Binding-site contacts:
Ligand atom O7 contacts residue ASP525 of chain 1.A at 4.0 Å.
Ligand atom C3 contacts residue SER402 of chain 1.A at 3.8 Å.
Ligand atom O5 contacts residue ASN528 of chain 1.A at 2.3 Å (h-bond).
Ligand atom C3 contacts residue ASN528 of chain 1.A at 3.8 Å.
Ligand atom C5 contacts residue ASN528 of chain 1.A at 4.3 Å.
Ligand atom C5 contacts residue ASN528 of chain 1.A at 3.6 Å.
Ligand atom C8 contacts residue ASN528 of chain 1.A at 3.3 Å.
Ligand atom C6 contacts residue ASN528 of chain 1.A at 4.2 Å.
Ligand atom C7 contacts residue ASN528 of chain 1.A at 3.3 Å.
Ligand atom O7 contacts residue ASN528 of chain 1.A at 4.2 Å.
Ligand atom N2 contacts residue ASN528 of chain 1.A at 2.9 Å (h-bond).
Ligand atom C2 contacts residue SER402 of chain 1.A at 4.3 Å.
Ligand atom O7 contacts residue SER402 of chain 1.A at 4.0 Å.
Ligand atom C4 contacts residue ASN528 of chain 1.A at 4.2 Å.
Ligand atom C7 contacts residue SER402 of chain 1.A at 4.0 Å.
Ligand atom C1 contacts residue ASN528 of chain 1.A at 1.4 Å.
Ligand atom N2 contacts residue SER402 of chain 1.A at 3.5 Å (h-bond).
Ligand atom C2 contacts residue ASN528 of chain 1.A at 2.4 Å.
Ligand atom O7 contacts residue SER527 of chain 1.A at 3.9 Å.
Ligand atom O3 contacts residue SER402 of chain 1.A at 3.0 Å (h-bond).

This protein binds this small molecule.
Small molecule (SMILES): CC(=O)N[C@H]1[C@H](O[C@H]2[C@H](O)[C@@H](NC(C)=O)CO[C@@H]2CO[C@@H]2O[C@@H](C)[C@@H](O)[C@@H](O)[C@@H]2O)O[C@H](CO)[C@@H](O)[C@@H]1O

Sequence of chain 1.A:
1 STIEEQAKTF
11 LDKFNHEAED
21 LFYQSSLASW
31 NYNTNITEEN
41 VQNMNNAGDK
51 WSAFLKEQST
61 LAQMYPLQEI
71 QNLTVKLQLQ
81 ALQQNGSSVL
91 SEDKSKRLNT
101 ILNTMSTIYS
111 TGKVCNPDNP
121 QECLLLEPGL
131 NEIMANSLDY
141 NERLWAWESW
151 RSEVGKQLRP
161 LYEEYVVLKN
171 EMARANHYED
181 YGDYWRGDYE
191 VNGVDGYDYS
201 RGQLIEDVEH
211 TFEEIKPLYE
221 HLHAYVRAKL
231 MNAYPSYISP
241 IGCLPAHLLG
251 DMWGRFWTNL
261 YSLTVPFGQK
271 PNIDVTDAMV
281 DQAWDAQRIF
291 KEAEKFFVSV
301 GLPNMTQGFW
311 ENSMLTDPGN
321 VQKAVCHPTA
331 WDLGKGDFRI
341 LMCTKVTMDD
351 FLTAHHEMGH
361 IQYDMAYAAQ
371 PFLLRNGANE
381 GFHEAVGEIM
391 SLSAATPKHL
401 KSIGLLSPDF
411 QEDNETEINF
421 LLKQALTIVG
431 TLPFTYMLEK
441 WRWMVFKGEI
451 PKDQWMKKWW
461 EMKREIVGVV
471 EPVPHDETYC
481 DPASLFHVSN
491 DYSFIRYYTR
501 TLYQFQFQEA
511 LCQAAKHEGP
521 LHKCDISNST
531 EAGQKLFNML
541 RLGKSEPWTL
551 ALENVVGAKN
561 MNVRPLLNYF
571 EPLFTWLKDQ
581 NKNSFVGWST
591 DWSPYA